Binding-site contacts:
Ligand atom O contacts residue TYR96 of chain 1.A at 2.6 Å (h-bond).
Ligand atom C9 contacts residue VAL396 of chain 1.A at 4.3 Å (hydrophobic).
Ligand atom C6 contacts residue LEU244 of chain 1.A at 4.4 Å (hydrophobic).
Ligand atom C10 contacts residue VAL247 of chain 1.A at 3.9 Å (hydrophobic).
Ligand atom C10 contacts residue VAL396 of chain 1.A at 4.1 Å (hydrophobic).
Ligand atom C10 contacts residue PHE87 of chain 1.A at 4.0 Å (hydrophobic).
Ligand atom C2 contacts residue PHE87 of chain 1.A at 4.2 Å (hydrophobic).
Ligand atom C8 contacts residue ILE395 of chain 1.A at 4.1 Å (hydrophobic).
Ligand atom C8 contacts residue ASP297 of chain 1.A at 3.7 Å.
Ligand atom C1 contacts residue VAL247 of chain 1.A at 4.3 Å (hydrophobic).
Ligand atom C6 contacts residue GLY248 of chain 1.A at 4.1 Å.
Ligand atom C3 contacts residue TYR96 of chain 1.A at 3.4 Å (hydrophobic).
Ligand atom C9 contacts residue THR252 of chain 1.A at 4.5 Å.
Ligand atom C7 contacts residue VAL295 of chain 1.A at 4.5 Å (hydrophobic).
Ligand atom O contacts residue PHE98 of chain 1.A at 4.4 Å.
Ligand atom C3 contacts residue LEU244 of chain 1.A at 3.8 Å (hydrophobic).
Ligand atom C5 contacts residue LEU244 of chain 1.A at 4.2 Å (hydrophobic).
Ligand atom C5 contacts residue GLY248 of chain 1.A at 4.4 Å.
Ligand atom C2 contacts residue TYR96 of chain 1.A at 3.3 Å (hydrophobic).
Ligand atom C4 contacts residue HEM1 of chain 1.E at 3.7 Å.
Ligand atom C9 contacts residue VAL295 of chain 1.A at 3.8 Å (hydrophobic).
Ligand atom C8 contacts residue HEM1 of chain 1.E at 4.1 Å.
Ligand atom C8 contacts residue VAL295 of chain 1.A at 3.7 Å (hydrophobic).
Ligand atom O contacts residue LEU244 of chain 1.A at 4.1 Å.
Ligand atom C9 contacts residue HEM1 of chain 1.E at 3.9 Å.
Ligand atom C2 contacts residue LEU244 of chain 1.A at 4.0 Å (hydrophobic).
Ligand atom C10 contacts residue ILE395 of chain 1.A at 4.2 Å (hydrophobic).
Ligand atom C3 contacts residue HEM1 of chain 1.E at 4.4 Å.
Ligand atom C8 contacts residue PHE87 of chain 1.A at 4.5 Å (hydrophobic).
Ligand atom O contacts residue PHE87 of chain 1.A at 3.4 Å.
Ligand atom C5 contacts residue HEM1 of chain 1.E at 3.9 Å.
Ligand atom C10 contacts residue THR185 of chain 1.A at 4.1 Å.
Ligand atom C3 contacts residue THR101 of chain 1.A at 3.7 Å.
Ligand atom C6 contacts residue VAL247 of chain 1.A at 3.8 Å (hydrophobic).

Sequence of chain 1.A:
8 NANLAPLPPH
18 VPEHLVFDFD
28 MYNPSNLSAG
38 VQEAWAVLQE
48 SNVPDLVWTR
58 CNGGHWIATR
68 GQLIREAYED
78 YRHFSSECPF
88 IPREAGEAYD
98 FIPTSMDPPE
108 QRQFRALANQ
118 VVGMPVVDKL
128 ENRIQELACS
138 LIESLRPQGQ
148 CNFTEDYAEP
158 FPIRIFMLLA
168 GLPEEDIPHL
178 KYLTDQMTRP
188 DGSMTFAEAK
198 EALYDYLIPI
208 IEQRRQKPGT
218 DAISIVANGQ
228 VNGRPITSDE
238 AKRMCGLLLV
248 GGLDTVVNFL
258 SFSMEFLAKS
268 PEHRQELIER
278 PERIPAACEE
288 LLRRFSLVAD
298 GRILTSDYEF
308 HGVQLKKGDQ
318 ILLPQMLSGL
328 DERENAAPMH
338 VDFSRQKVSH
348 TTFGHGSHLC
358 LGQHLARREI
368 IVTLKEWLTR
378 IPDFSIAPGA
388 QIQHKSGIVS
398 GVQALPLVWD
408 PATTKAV

A protein and the small-molecule ligand that binds it are described below.
Small molecule (SMILES): CC1(C)[C@@H]2CC[C@@]1(C)C(=O)C2